Binding-site contacts:
Ligand atom C6 contacts residue HIS158 of chain 4.A at 4.0 Å.
Ligand atom O5 contacts residue THR160 of chain 4.A at 3.2 Å.
Ligand atom N2 contacts residue THR160 of chain 4.A at 3.5 Å.
Ligand atom C4 contacts residue THR160 of chain 4.A at 3.6 Å.
Ligand atom C7 contacts residue ASN154 of chain 4.A at 3.0 Å.
Ligand atom C7 contacts residue THR160 of chain 4.A at 3.4 Å.
Ligand atom C2 contacts residue ASN154 of chain 4.A at 2.5 Å.
Ligand atom N2 contacts residue ASN154 of chain 4.A at 3.0 Å (h-bond).
Ligand atom C3 contacts residue ASN154 of chain 4.A at 3.9 Å.
Ligand atom C4 contacts residue ASN154 of chain 4.A at 4.3 Å.
Ligand atom C5 contacts residue THR160 of chain 4.A at 3.7 Å.
Ligand atom C6 contacts residue THR160 of chain 4.A at 3.7 Å.
Ligand atom O7 contacts residue THR160 of chain 4.A at 2.5 Å.
Ligand atom C8 contacts residue ASN154 of chain 4.A at 4.1 Å.
Ligand atom O6 contacts residue HIS158 of chain 4.A at 3.4 Å (h-bond).
Ligand atom C8 contacts residue ILE152 of chain 4.A at 4.3 Å (hydrophobic).
Ligand atom C2 contacts residue THR160 of chain 4.A at 2.7 Å.
Ligand atom O7 contacts residue ASN154 of chain 4.A at 2.7 Å (h-bond).
Ligand atom C1 contacts residue ASN154 of chain 4.A at 1.6 Å.
Ligand atom O3 contacts residue THR160 of chain 4.A at 4.3 Å.
Ligand atom C8 contacts residue VAL153 of chain 4.A at 4.4 Å (hydrophobic).
Ligand atom O7 contacts residue ASP161 of chain 4.A at 3.7 Å.
Ligand atom O5 contacts residue HIS158 of chain 4.A at 3.8 Å.
Ligand atom C5 contacts residue ASN154 of chain 4.A at 3.8 Å.
Ligand atom O5 contacts residue ASN154 of chain 4.A at 2.4 Å (h-bond).
Ligand atom C1 contacts residue THR160 of chain 4.A at 3.0 Å.
Ligand atom C3 contacts residue THR160 of chain 4.A at 3.9 Å.

This protein binds this small molecule.
Small molecule (SMILES): CC(=O)N[C@@H]1[C@@H](O)[C@H](O)[C@@H](CO)O[C@H]1O

Sequence of chain 4.A:
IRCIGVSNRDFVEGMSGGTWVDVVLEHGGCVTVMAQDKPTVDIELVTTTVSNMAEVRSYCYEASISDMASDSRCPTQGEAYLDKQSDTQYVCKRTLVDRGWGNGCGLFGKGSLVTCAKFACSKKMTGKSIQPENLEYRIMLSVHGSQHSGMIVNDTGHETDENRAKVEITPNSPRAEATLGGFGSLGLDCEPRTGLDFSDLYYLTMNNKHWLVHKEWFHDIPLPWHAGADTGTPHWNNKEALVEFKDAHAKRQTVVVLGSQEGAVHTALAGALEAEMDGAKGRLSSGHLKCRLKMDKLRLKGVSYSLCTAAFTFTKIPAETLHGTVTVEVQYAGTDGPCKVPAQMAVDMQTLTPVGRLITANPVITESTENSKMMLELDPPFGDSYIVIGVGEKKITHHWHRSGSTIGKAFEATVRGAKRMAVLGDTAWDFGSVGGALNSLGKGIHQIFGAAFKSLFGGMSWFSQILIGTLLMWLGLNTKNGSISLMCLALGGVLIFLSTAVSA